Sequence of chain 1.D:
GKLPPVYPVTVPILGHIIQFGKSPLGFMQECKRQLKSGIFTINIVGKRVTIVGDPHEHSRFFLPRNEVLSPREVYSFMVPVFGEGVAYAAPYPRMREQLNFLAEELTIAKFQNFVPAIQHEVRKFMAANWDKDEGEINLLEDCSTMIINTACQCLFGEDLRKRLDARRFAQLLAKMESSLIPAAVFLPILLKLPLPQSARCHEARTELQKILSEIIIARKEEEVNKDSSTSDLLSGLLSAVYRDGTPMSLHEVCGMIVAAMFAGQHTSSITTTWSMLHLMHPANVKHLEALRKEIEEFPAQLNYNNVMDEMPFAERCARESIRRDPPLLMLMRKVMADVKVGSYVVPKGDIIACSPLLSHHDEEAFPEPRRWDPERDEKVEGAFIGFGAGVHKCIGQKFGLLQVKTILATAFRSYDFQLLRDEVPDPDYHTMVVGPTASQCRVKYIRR

The small molecule below binds the protein below.
Small molecule (SMILES): O=C(N[C@@H](Cn1cncn1)c1ccc(Cl)cc1Cl)c1ccc(-c2nnc(-c3ccccc3)o2)cc1

Binding-site contacts:
Ligand atom CAJ contacts residue LEU328 of chain 1.D at 3.7 Å (hydrophobic).
Ligand atom CLC contacts residue ALA263 of chain 1.D at 3.6 Å.
Ligand atom CAO contacts residue THR267 of chain 1.D at 3.7 Å.
Ligand atom CBC contacts residue MET332 of chain 1.D at 4.0 Å (hydrophobic).
Ligand atom CAI contacts residue TYR88 of chain 1.D at 3.6 Å (hydrophobic).
Ligand atom CLC contacts residue MET78 of chain 1.D at 4.0 Å.
Ligand atom CAR contacts residue TYR75 of chain 1.D at 3.8 Å (hydrophobic).
Ligand atom CLC contacts residue PHE262 of chain 1.D at 3.3 Å.
Ligand atom NAU contacts residue PRO182 of chain 1.D at 3.8 Å.
Ligand atom CAQ contacts residue PHE82 of chain 1.D at 3.2 Å (hydrophobic).
Ligand atom CAI contacts residue TYR75 of chain 1.D at 3.8 Å (hydrophobic).
Ligand atom NAV contacts residue PRO182 of chain 1.D at 3.6 Å.
Ligand atom CBE contacts residue TYR75 of chain 1.D at 3.6 Å (hydrophobic).
Ligand atom CAD contacts residue PHE20 of chain 1.D at 3.9 Å (hydrophobic).
Ligand atom NAS contacts residue ALA263 of chain 1.D at 3.7 Å.
Ligand atom CAQ contacts residue ALA259 of chain 1.D at 3.9 Å (hydrophobic).
Ligand atom CAL contacts residue MET432 of chain 1.D at 3.6 Å (hydrophobic).
Ligand atom NAT contacts residue ALA263 of chain 1.D at 3.3 Å (h-bond).
Ligand atom OAA contacts residue VAL433 of chain 1.D at 3.9 Å.
Ligand atom CAE contacts residue MET330 of chain 1.D at 3.8 Å (hydrophobic).
Ligand atom NAW contacts residue TYR75 of chain 1.D at 3.1 Å (h-bond).
Ligand atom CAK contacts residue TYR75 of chain 1.D at 3.9 Å (hydrophobic).
Ligand atom CAN contacts residue TYR75 of chain 1.D at 3.1 Å (hydrophobic).
Ligand atom CAO contacts residue HEM1 of chain 1.K at 3.3 Å.
Ligand atom CAJ contacts residue MET432 of chain 1.D at 3.9 Å (hydrophobic).
Ligand atom CAZ contacts residue PHE82 of chain 1.D at 3.9 Å (hydrophobic).
Ligand atom CAM contacts residue PHE77 of chain 1.D at 3.7 Å (hydrophobic).
Ligand atom CAR contacts residue LEU328 of chain 1.D at 3.7 Å (hydrophobic).
Ligand atom CAO contacts residue ALA263 of chain 1.D at 2.6 Å (hydrophobic).
Ligand atom NBI contacts residue LEU328 of chain 1.D at 3.6 Å.
Ligand atom NAT contacts residue THR267 of chain 1.D at 4.0 Å.
Ligand atom CBA contacts residue PHE82 of chain 1.D at 4.0 Å (hydrophobic).
Ligand atom NAS contacts residue HEM1 of chain 1.K at 2.1 Å.
Ligand atom CAP contacts residue HEM1 of chain 1.K at 2.8 Å.
Ligand atom CLB contacts residue ALA259 of chain 1.D at 3.8 Å.
Ligand atom CAP contacts residue LEU328 of chain 1.D at 3.9 Å (hydrophobic).
Ligand atom CBF contacts residue MET332 of chain 1.D at 4.0 Å (hydrophobic).
Ligand atom CAH contacts residue MET332 of chain 1.D at 3.6 Å (hydrophobic).
Ligand atom NAT contacts residue LEU328 of chain 1.D at 3.9 Å.
Ligand atom CBH contacts residue TYR75 of chain 1.D at 3.7 Å (hydrophobic).